Sequence of chain 1.D:
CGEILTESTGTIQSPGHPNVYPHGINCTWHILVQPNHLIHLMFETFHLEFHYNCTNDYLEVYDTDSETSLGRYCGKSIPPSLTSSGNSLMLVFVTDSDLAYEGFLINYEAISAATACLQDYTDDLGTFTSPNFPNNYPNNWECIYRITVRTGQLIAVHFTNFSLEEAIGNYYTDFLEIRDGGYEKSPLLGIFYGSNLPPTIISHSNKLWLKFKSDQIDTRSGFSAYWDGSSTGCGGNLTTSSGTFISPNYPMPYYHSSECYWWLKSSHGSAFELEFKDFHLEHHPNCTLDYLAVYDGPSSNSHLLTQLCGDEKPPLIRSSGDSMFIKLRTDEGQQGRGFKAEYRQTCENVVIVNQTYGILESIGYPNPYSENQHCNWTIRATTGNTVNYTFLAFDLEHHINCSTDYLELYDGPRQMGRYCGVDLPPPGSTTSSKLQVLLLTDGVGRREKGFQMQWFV

Binding-site contacts:
Ligand atom N2 contacts residue ASN161 of chain 1.D at 2.4 Å (h-bond).
Ligand atom C7 contacts residue PHE133 of chain 1.D at 4.3 Å (hydrophobic).
Ligand atom C5 contacts residue ASN161 of chain 1.D at 3.7 Å.
Ligand atom C8 contacts residue ASN161 of chain 1.D at 3.8 Å.
Ligand atom C1 contacts residue ASN161 of chain 1.D at 1.5 Å.
Ligand atom C7 contacts residue ASN161 of chain 1.D at 3.2 Å.
Ligand atom C4 contacts residue ASN161 of chain 1.D at 4.4 Å.
Ligand atom C2 contacts residue ASN161 of chain 1.D at 2.6 Å.
Ligand atom O5 contacts residue THR160 of chain 1.D at 3.5 Å (h-bond).
Ligand atom O5 contacts residue ASN161 of chain 1.D at 2.4 Å (h-bond).
Ligand atom C1 contacts residue THR160 of chain 1.D at 4.1 Å.
Ligand atom O7 contacts residue ASN161 of chain 1.D at 3.7 Å.
Ligand atom C3 contacts residue ASN161 of chain 1.D at 4.0 Å.
Ligand atom C8 contacts residue PRO134 of chain 1.D at 3.6 Å (hydrophobic).
Ligand atom C8 contacts residue PHE133 of chain 1.D at 3.9 Å (hydrophobic).
Ligand atom O6 contacts residue THR160 of chain 1.D at 4.1 Å.

A small-molecule ligand and the protein it binds are described below.
Small molecule (SMILES): CC(=O)N[C@H]1[C@H](O[C@H]2[C@H](O)[C@@H](NC(C)=O)CO[C@@H]2CO)O[C@H](CO)[C@@H](O[C@@H]2O[C@H](CO[C@H]3O[C@H](CO)[C@@H](O)[C@H](O)[C@@H]3O)[C@@H](O)[C@H](O[C@H]3O[C@H](CO)[C@@H](O)[C@H](O)[C@@H]3O)[C@@H]2O)[C@@H]1O